Binding-site contacts:
Ligand atom S1 contacts residue VAL164 of chain 1.A at 4.0 Å.
Ligand atom C2 contacts residue VAL196 of chain 1.A at 4.1 Å (hydrophobic).
Ligand atom C16 contacts residue ILE162 of chain 1.A at 4.0 Å (hydrophobic).
Ligand atom C24 contacts residue GLU214 of chain 1.A at 4.1 Å.
Ligand atom O1 contacts residue GLN106 of chain 1.A at 3.0 Å (h-bond).
Ligand atom S1 contacts residue TYR192 of chain 1.A at 4.0 Å.
Ligand atom O3 contacts residue PHE75 of chain 1.A at 3.4 Å.
Ligand atom C8 contacts residue HIS108 of chain 1.A at 3.8 Å.
Ligand atom C5 contacts residue ARG117 of chain 1.A at 3.8 Å.
Ligand atom C23 contacts residue GLU214 of chain 1.A at 3.9 Å.
Ligand atom O2 contacts residue ASN143 of chain 1.A at 2.9 Å (h-bond).
Ligand atom C4 contacts residue LEU207 of chain 1.A at 4.1 Å (hydrophobic).
Ligand atom S1 contacts residue PHE75 of chain 1.A at 3.9 Å.
Ligand atom O2 contacts residue PHE75 of chain 1.A at 4.2 Å.
Ligand atom C26 contacts residue THR87 of chain 1.A at 3.5 Å.
Ligand atom C13 contacts residue TYR121 of chain 1.A at 3.8 Å (hydrophobic).
Ligand atom C18 contacts residue TYR215 of chain 1.A at 4.0 Å (hydrophobic).
Ligand atom O1 contacts residue ILE88 of chain 1.A at 4.1 Å.
Ligand atom C15 contacts residue VAL164 of chain 1.A at 4.2 Å (hydrophobic).
Ligand atom C4 contacts residue ARG117 of chain 1.A at 4.1 Å.
Ligand atom N1 contacts residue THR87 of chain 1.A at 4.2 Å.
Ligand atom O3 contacts residue VAL164 of chain 1.A at 3.5 Å.
Ligand atom O3 contacts residue TYR192 of chain 1.A at 2.7 Å (h-bond).
Ligand atom C14 contacts residue PHE75 of chain 1.A at 3.8 Å (hydrophobic).
Ligand atom C25 contacts residue THR87 of chain 1.A at 4.2 Å.
Ligand atom C3 contacts residue VAL111 of chain 1.A at 4.2 Å (hydrophobic).
Ligand atom C13 contacts residue GLN106 of chain 1.A at 4.1 Å.
Ligand atom O1 contacts residue GLU85 of chain 1.A at 3.7 Å.
Ligand atom C24 contacts residue TYR215 of chain 1.A at 3.7 Å (hydrophobic).
Ligand atom C23 contacts residue TYR215 of chain 1.A at 3.5 Å (hydrophobic).
Ligand atom C13 contacts residue ASN143 of chain 1.A at 4.2 Å.
Ligand atom C18 contacts residue VAL196 of chain 1.A at 4.2 Å (hydrophobic).
Ligand atom C5 contacts residue PRO198 of chain 1.A at 3.8 Å (hydrophobic).
Ligand atom C10 contacts residue HIS108 of chain 1.A at 3.8 Å.
Ligand atom C21 contacts residue TYR215 of chain 1.A at 3.5 Å (hydrophobic).
Ligand atom O2 contacts residue VAL164 of chain 1.A at 3.8 Å.
Ligand atom S1 contacts residue ASN143 of chain 1.A at 4.1 Å.
Ligand atom C6 contacts residue VAL196 of chain 1.A at 4.2 Å (hydrophobic).
Ligand atom O1 contacts residue TYR121 of chain 1.A at 4.1 Å.
Ligand atom C12 contacts residue TYR192 of chain 1.A at 3.5 Å (hydrophobic).

The protein below binds the small molecule below.
Small molecule (SMILES): O=S(=O)(CCO)c1ccc(-c2ccc(C3CCCC3)c([C@@H]3C[C@@H]3c3ccccn3)c2)cc1

Sequence of chain 1.A:
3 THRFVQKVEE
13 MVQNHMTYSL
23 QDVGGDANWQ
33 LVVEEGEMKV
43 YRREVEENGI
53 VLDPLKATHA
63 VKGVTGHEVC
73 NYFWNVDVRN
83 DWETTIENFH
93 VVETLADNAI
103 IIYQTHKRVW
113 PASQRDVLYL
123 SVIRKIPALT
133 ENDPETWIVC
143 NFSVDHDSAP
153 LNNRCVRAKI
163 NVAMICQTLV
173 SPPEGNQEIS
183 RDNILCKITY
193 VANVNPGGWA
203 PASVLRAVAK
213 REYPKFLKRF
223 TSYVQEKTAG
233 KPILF